Sequence of chain 1.A:
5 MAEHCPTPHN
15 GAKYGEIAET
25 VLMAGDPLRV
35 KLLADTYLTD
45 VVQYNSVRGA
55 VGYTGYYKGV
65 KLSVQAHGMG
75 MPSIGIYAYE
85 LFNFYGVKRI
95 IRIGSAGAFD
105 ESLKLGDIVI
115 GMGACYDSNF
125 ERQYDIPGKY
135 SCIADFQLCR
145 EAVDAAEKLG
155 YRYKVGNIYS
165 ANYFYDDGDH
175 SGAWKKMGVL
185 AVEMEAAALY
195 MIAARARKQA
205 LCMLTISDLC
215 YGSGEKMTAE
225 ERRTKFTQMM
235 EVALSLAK

Binding-site contacts:
Ligand atom C2' contacts residue GLU189 of chain 1.F at 3.6 Å.
Ligand atom C4 contacts residue PHE168 of chain 1.F at 4.0 Å (hydrophobic).
Ligand atom C2 contacts residue TYR167 of chain 1.F at 4.0 Å (hydrophobic).
Ligand atom N7 contacts residue GLY101 of chain 1.F at 3.7 Å.
Ligand atom N6 contacts residue VAL186 of chain 1.F at 3.8 Å.
Ligand atom N1 contacts residue PHE168 of chain 1.F at 4.0 Å.
Ligand atom N7 contacts residue ASP212 of chain 1.F at 3.2 Å (salt-bridge).
Ligand atom O5' contacts residue PHE168 of chain 1.F at 3.4 Å.
Ligand atom O2' contacts residue ARG96 of chain 1.F at 3.5 Å (salt-bridge).
Ligand atom O2' contacts residue MET188 of chain 1.F at 3.5 Å (h-bond).
Ligand atom C5 contacts residue VAL186 of chain 1.F at 3.8 Å (hydrophobic).
Ligand atom C6 contacts residue VAL186 of chain 1.F at 4.0 Å (hydrophobic).
Ligand atom N9 contacts residue SER99 of chain 1.F at 3.9 Å.
Ligand atom N7 contacts residue ALA100 of chain 1.F at 3.9 Å.
Ligand atom C4' contacts residue ARG52 of chain 1.A at 3.5 Å.
Ligand atom N1 contacts residue VAL186 of chain 1.F at 4.0 Å.
Ligand atom C2 contacts residue PHE168 of chain 1.F at 3.8 Å (hydrophobic).
Ligand atom C2 contacts residue MET188 of chain 1.F at 3.6 Å (hydrophobic).
Ligand atom O2' contacts residue GLU187 of chain 1.F at 3.7 Å.
Ligand atom O2' contacts residue GLU189 of chain 1.F at 2.5 Å (salt-bridge).
Ligand atom C5' contacts residue PHE168 of chain 1.F at 3.6 Å (hydrophobic).
Ligand atom N6 contacts residue ASP212 of chain 1.F at 3.9 Å.
Ligand atom C3' contacts residue GLU189 of chain 1.F at 3.5 Å.
Ligand atom C4 contacts residue VAL186 of chain 1.F at 4.0 Å (hydrophobic).
Ligand atom C5' contacts residue HIS13 of chain 1.A at 3.5 Å.
Ligand atom N3 contacts residue PHE168 of chain 1.F at 3.8 Å.
Ligand atom N3 contacts residue MET188 of chain 1.F at 3.3 Å.
Ligand atom O5' contacts residue ARG52 of chain 1.A at 3.9 Å.
Ligand atom C8 contacts residue SER99 of chain 1.F at 3.5 Å.
Ligand atom C5 contacts residue PHE168 of chain 1.F at 3.9 Å (hydrophobic).
Ligand atom C1' contacts residue SER99 of chain 1.F at 3.9 Å.
Ligand atom O3' contacts residue MET73 of chain 1.F at 3.7 Å.
Ligand atom C3' contacts residue MET188 of chain 1.F at 3.8 Å (hydrophobic).
Ligand atom N3 contacts residue GLU187 of chain 1.F at 3.8 Å.
Ligand atom O5' contacts residue HIS13 of chain 1.A at 2.7 Å (h-bond).
Ligand atom C2' contacts residue MET188 of chain 1.F at 3.7 Å (hydrophobic).
Ligand atom O4' contacts residue ARG52 of chain 1.A at 3.7 Å.
Ligand atom C8 contacts residue ALA100 of chain 1.F at 3.9 Å (hydrophobic).
Ligand atom O3' contacts residue GLU189 of chain 1.F at 2.5 Å (salt-bridge).
Ligand atom C5' contacts residue MET73 of chain 1.F at 3.9 Å (hydrophobic).

The small molecule below binds the protein below.
Small molecule (SMILES): Nc1ncnc2c1ncn2[C@@H]1O[C@H](CO)[C@@H](O)[C@H]1O

Sequence of chain 1.F:
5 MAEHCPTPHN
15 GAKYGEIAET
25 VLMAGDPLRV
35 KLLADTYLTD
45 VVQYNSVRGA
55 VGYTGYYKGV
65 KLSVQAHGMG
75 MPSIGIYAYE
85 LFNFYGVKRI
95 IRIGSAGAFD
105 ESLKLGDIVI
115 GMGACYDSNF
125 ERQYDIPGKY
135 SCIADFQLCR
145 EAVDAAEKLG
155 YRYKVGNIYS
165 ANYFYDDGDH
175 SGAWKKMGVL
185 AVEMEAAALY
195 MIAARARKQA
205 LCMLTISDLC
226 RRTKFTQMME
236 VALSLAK